Sequence of chain 1.B:
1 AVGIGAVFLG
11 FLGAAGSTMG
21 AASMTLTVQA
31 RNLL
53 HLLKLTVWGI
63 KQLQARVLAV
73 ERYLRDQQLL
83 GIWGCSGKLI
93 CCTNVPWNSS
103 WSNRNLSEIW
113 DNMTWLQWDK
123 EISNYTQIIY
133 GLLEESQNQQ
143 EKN

This protein binds this small molecule.
Small molecule (SMILES): CC(=O)N[C@@H]1[C@@H](O)[C@H](O)[C@@H](CO)O[C@H]1O

Binding-site contacts:
Ligand atom C7 contacts residue ASN126 of chain 1.B at 3.3 Å.
Ligand atom C2 contacts residue ASN126 of chain 1.B at 2.5 Å.
Ligand atom N2 contacts residue ASN126 of chain 1.B at 2.9 Å (h-bond).
Ligand atom C8 contacts residue ASN126 of chain 1.B at 4.1 Å.
Ligand atom C7 contacts residue TYR127 of chain 1.B at 4.4 Å (hydrophobic).
Ligand atom C8 contacts residue TYR127 of chain 1.B at 3.5 Å (hydrophobic).
Ligand atom C5 contacts residue ASN126 of chain 1.B at 3.7 Å.
Ligand atom O7 contacts residue ASN126 of chain 1.B at 3.3 Å (h-bond).
Ligand atom C4 contacts residue ASN126 of chain 1.B at 4.2 Å.
Ligand atom C1 contacts residue ASN126 of chain 1.B at 1.4 Å.
Ligand atom O5 contacts residue ASN126 of chain 1.B at 2.4 Å (h-bond).
Ligand atom C3 contacts residue ASN126 of chain 1.B at 3.8 Å.
Ligand atom O7 contacts residue TYR127 of chain 1.B at 4.4 Å.